Binding-site contacts:
Ligand atom C8 contacts residue SO41 of chain 1.O at 3.2 Å.
Ligand atom C3 contacts residue SO41 of chain 1.O at 4.4 Å.
Ligand atom C1 contacts residue ASN599 of chain 1.A at 1.4 Å.
Ligand atom C2 contacts residue SO41 of chain 1.O at 4.1 Å.
Ligand atom O6 contacts residue HIS611 of chain 1.A at 4.3 Å.
Ligand atom C7 contacts residue SO41 of chain 1.O at 3.9 Å.
Ligand atom O6 contacts residue PHE613 of chain 1.A at 4.5 Å.
Ligand atom C7 contacts residue ASN599 of chain 1.A at 3.5 Å.
Ligand atom C4 contacts residue ASN599 of chain 1.A at 4.2 Å.
Ligand atom C8 contacts residue ASN599 of chain 1.A at 4.1 Å.
Ligand atom C3 contacts residue ASN599 of chain 1.A at 3.7 Å.
Ligand atom C6 contacts residue ARG612 of chain 1.A at 4.2 Å.
Ligand atom O6 contacts residue ARG612 of chain 1.A at 4.3 Å.
Ligand atom C5 contacts residue ASN599 of chain 1.A at 3.7 Å.
Ligand atom C5 contacts residue HIS611 of chain 1.A at 4.4 Å.
Ligand atom N2 contacts residue ASN599 of chain 1.A at 2.8 Å (h-bond).
Ligand atom N2 contacts residue SO41 of chain 1.O at 3.4 Å (h-bond).
Ligand atom C2 contacts residue ASN599 of chain 1.A at 2.3 Å.
Ligand atom C6 contacts residue HIS611 of chain 1.A at 3.5 Å.
Ligand atom O5 contacts residue ARG612 of chain 1.A at 4.0 Å.
Ligand atom O5 contacts residue ASN599 of chain 1.A at 2.4 Å (h-bond).
Ligand atom O7 contacts residue ASN599 of chain 1.A at 4.2 Å.
Ligand atom C1 contacts residue SO41 of chain 1.O at 4.0 Å.

Sequence of chain 1.A:
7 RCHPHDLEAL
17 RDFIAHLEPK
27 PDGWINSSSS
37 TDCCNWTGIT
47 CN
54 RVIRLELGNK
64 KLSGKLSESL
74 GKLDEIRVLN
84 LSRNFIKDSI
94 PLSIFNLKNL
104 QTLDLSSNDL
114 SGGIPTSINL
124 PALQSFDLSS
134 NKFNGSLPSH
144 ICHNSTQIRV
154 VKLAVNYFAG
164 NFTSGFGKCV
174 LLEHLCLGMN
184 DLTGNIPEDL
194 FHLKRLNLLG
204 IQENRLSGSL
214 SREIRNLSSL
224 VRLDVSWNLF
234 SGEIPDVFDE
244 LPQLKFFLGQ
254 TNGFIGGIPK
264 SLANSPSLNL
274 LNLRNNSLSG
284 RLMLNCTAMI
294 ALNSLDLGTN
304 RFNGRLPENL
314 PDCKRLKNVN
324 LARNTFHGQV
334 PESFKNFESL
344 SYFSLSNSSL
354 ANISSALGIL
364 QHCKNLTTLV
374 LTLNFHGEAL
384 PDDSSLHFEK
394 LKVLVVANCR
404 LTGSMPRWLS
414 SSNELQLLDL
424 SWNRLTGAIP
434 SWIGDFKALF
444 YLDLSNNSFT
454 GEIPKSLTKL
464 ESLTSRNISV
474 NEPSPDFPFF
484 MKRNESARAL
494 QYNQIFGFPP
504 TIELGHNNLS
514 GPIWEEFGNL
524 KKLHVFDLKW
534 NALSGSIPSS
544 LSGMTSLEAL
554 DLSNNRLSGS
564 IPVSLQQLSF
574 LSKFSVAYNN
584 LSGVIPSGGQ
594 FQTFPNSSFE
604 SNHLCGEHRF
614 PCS

A small-molecule ligand and the protein it binds are described below.
Small molecule (SMILES): CC(=O)N[C@@H]1[C@@H](O)[C@H](O)[C@@H](CO)O[C@H]1O